Sequence of chain 2.C:
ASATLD

Binding-site contacts:
Ligand atom CB contacts residue ALA25 of chain 2.C at 0.7 Å (hydrophobic).
Ligand atom N contacts residue ALA27 of chain 2.C at 1.0 Å.
Ligand atom N contacts residue ALA27 of chain 2.C at 0.5 Å (h-bond).
Ligand atom O contacts residue ASP31 of chain 2.C at 1.1 Å (salt-bridge).
Ligand atom O contacts residue ALA25 of chain 2.C at 1.2 Å.
Ligand atom CB contacts residue SER26 of chain 2.C at 0.7 Å.
Ligand atom CA contacts residue THR29 of chain 2.C at 0.9 Å.
Ligand atom CB contacts residue THR29 of chain 2.C at 0.9 Å.
Ligand atom P contacts residue TPO28 of chain 2.C at 0.3 Å.
Ligand atom O contacts residue THR29 of chain 2.C at 0.4 Å.
Ligand atom CA contacts residue LEU30 of chain 2.C at 1.2 Å (hydrophobic).
Ligand atom N contacts residue TPO28 of chain 2.C at 0.5 Å (h-bond).
Ligand atom CA contacts residue ALA27 of chain 2.C at 0.6 Å (hydrophobic).
Ligand atom C contacts residue ALA27 of chain 2.C at 0.5 Å (hydrophobic).
Ligand atom C contacts residue THR29 of chain 2.C at 0.9 Å.
Ligand atom O contacts residue TPO28 of chain 2.C at 0.9 Å (h-bond).
Ligand atom C contacts residue LEU30 of chain 2.C at 0.8 Å (hydrophobic).
Ligand atom N contacts residue SER26 of chain 2.C at 1.2 Å.
Ligand atom N contacts residue SER26 of chain 2.C at 0.9 Å (h-bond).
Ligand atom CA contacts residue ASP31 of chain 2.C at 1.0 Å.
Ligand atom N contacts residue LEU30 of chain 2.C at 0.9 Å.
Ligand atom C contacts residue SER26 of chain 2.C at 0.9 Å.
Ligand atom CA contacts residue SER26 of chain 2.C at 0.8 Å.
Ligand atom C contacts residue ALA25 of chain 2.C at 0.4 Å (hydrophobic).
Ligand atom N contacts residue TPO28 of chain 2.C at 1.1 Å.
Ligand atom O1P contacts residue TPO28 of chain 2.C at 0.3 Å (h-bond).
Ligand atom O2P contacts residue TPO28 of chain 2.C at 0.3 Å (h-bond).
Ligand atom O contacts residue ALA27 of chain 2.C at 0.5 Å (h-bond).
Ligand atom CB contacts residue ALA27 of chain 2.C at 0.7 Å (hydrophobic).
Ligand atom OG contacts residue THR29 of chain 2.C at 0.6 Å (h-bond).
Ligand atom CA contacts residue ALA25 of chain 2.C at 0.7 Å (hydrophobic).
Ligand atom N contacts residue LEU30 of chain 2.C at 1.4 Å (h-bond).
Ligand atom O3P contacts residue TPO28 of chain 2.C at 0.5 Å (h-bond).
Ligand atom C contacts residue SER26 of chain 2.C at 0.7 Å.
Ligand atom C contacts residue TPO28 of chain 2.C at 0.7 Å.
Ligand atom N contacts residue THR29 of chain 2.C at 0.6 Å (h-bond).
Ligand atom O contacts residue SER26 of chain 2.C at 1.0 Å (h-bond).
Ligand atom CA contacts residue TPO28 of chain 2.C at 0.5 Å.
Ligand atom OG contacts residue TPO28 of chain 2.C at 0.4 Å (h-bond).
Ligand atom CB contacts residue TPO28 of chain 2.C at 0.4 Å.

This protein binds this small molecule.
Small molecule (SMILES): C[C@H](NC(=O)[C@@H](N)CC(N)=O)C(=O)N[C@@H](CC(N)=O)C(=O)N[C@@H](COP(=O)(O)O)C(=O)N[C@@H](CO)C(=O)N1CCC[C@H]1C(=O)N[C@@H](C)C=O

Sequence of chain 2.A:
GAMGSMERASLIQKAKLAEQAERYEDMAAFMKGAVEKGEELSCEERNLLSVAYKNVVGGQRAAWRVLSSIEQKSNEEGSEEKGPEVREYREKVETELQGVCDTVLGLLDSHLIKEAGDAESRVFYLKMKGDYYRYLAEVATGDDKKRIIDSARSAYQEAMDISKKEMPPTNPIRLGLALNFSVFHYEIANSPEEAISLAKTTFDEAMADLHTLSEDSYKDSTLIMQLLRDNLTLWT